Binding-site contacts:
Ligand atom O6 contacts residue GLY253 of chain 1.A at 3.2 Å (h-bond).
Ligand atom OPF contacts residue TYR305 of chain 1.A at 2.5 Å (h-bond).
Ligand atom C2 contacts residue ASP219 of chain 1.A at 3.7 Å.
Ligand atom O1P contacts residue VAL252 of chain 1.A at 2.7 Å (h-bond).
Ligand atom O8P contacts residue LYS185 of chain 1.A at 3.0 Å (salt-bridge).
Ligand atom O5P contacts residue ASP219 of chain 1.A at 3.2 Å (salt-bridge).
Ligand atom O4 contacts residue HIS220 of chain 1.A at 2.9 Å.
Ligand atom O4 contacts residue LYS301 of chain 1.A at 3.7 Å.
Ligand atom O2P contacts residue ALA250 of chain 1.A at 3.2 Å (h-bond).
Ligand atom O4P contacts residue LYS185 of chain 1.A at 2.6 Å (salt-bridge).
Ligand atom O1P contacts residue SER248 of chain 1.A at 2.5 Å (h-bond).
Ligand atom O5P contacts residue HIS220 of chain 1.A at 2.9 Å.
Ligand atom C1 contacts residue ASP219 of chain 1.A at 3.4 Å.
Ligand atom O6P contacts residue ARG53 of chain 1.A at 3.2 Å (salt-bridge).
Ligand atom O1P contacts residue ALA250 of chain 1.A at 3.5 Å (h-bond).
Ligand atom C4 contacts residue HIS220 of chain 1.A at 3.6 Å.
Ligand atom OPH contacts residue HIS220 of chain 1.A at 2.5 Å (h-bond).
Ligand atom O3P contacts residue ARG254 of chain 1.A at 3.0 Å (salt-bridge).
Ligand atom O2 contacts residue ALA250 of chain 1.A at 2.9 Å.
Ligand atom O1P contacts residue GLY251 of chain 1.A at 2.9 Å (h-bond).
Ligand atom O2P contacts residue ARG254 of chain 1.A at 2.9 Å (salt-bridge).
Ligand atom OPG contacts residue LYS301 of chain 1.A at 2.8 Å (salt-bridge).
Ligand atom P3 contacts residue ASP219 of chain 1.A at 3.5 Å.
Ligand atom O6P contacts residue GLU249 of chain 1.A at 3.6 Å.
Ligand atom P5 contacts residue TYR305 of chain 1.A at 3.1 Å.
Ligand atom O1P contacts residue GLY253 of chain 1.A at 3.5 Å (h-bond).
Ligand atom O6P contacts residue ASP219 of chain 1.A at 2.8 Å (salt-bridge).
Ligand atom C3 contacts residue ASP219 of chain 1.A at 3.7 Å.
Ligand atom OPG contacts residue TYR305 of chain 1.A at 2.8 Å (h-bond).
Ligand atom O2P contacts residue SER248 of chain 1.A at 3.6 Å.
Ligand atom O3P contacts residue GLY253 of chain 1.A at 3.6 Å (h-bond).
Ligand atom C5 contacts residue HIS220 of chain 1.A at 3.7 Å.
Ligand atom P1 contacts residue SER248 of chain 1.A at 3.4 Å.
Ligand atom O4P contacts residue ARG53 of chain 1.A at 2.8 Å (salt-bridge).
Ligand atom C3 contacts residue HIS220 of chain 1.A at 3.5 Å.
Ligand atom P4 contacts residue LYS301 of chain 1.A at 3.0 Å.
Ligand atom O9P contacts residue LYS301 of chain 1.A at 2.5 Å (salt-bridge).
Ligand atom O7P contacts residue LYS301 of chain 1.A at 2.5 Å (salt-bridge).
Ligand atom O2P contacts residue GLU249 of chain 1.A at 3.1 Å (salt-bridge).
Ligand atom O1 contacts residue GLY253 of chain 1.A at 3.5 Å (h-bond).

Sequence of chain 1.A:
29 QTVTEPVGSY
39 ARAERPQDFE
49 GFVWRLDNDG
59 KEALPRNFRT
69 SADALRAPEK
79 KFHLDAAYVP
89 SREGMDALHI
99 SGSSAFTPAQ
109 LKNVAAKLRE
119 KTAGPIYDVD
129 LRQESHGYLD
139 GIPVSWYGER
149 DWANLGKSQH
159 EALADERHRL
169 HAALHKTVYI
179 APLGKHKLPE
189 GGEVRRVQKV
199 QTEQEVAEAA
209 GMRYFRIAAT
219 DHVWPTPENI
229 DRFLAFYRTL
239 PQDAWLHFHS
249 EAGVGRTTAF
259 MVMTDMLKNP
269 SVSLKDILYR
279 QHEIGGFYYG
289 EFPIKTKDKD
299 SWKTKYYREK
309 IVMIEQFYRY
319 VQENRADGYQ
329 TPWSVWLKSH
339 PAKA

A small-molecule ligand and the protein it binds are described below.
Small molecule (SMILES): O=P(O)(O)OC1[C@H](O)[C@H](OP(=O)(O)O)C(OP(=O)(O)O)[C@H](OP(=O)(O)O)[C@H]1O